The protein below binds the small molecule below.
Small molecule (SMILES): Cc1cc(C)cc(NC(=O)NCCS(=O)(=O)Nc2ccc(S(N)(=O)=O)cc2)c1

Binding-site contacts:
Ligand atom O26 contacts residue TRP208 of chain 1.A at 3.6 Å.
Ligand atom N28 contacts residue HIS119 of chain 1.A at 3.4 Å (h-bond).
Ligand atom O27 contacts residue HIS119 of chain 1.A at 3.5 Å (h-bond).
Ligand atom C03 contacts residue LEU197 of chain 1.A at 3.9 Å (hydrophobic).
Ligand atom O26 contacts residue LEU197 of chain 1.A at 3.3 Å.
Ligand atom C08 contacts residue GLN92 of chain 1.A at 3.4 Å.
Ligand atom C05 contacts residue LEU197 of chain 1.A at 3.9 Å (hydrophobic).
Ligand atom N28 contacts residue ZN1 of chain 1.C at 1.9 Å.
Ligand atom S22 contacts residue GOL1 of chain 1.B at 3.9 Å.
Ligand atom N28 contacts residue THR198 of chain 1.A at 2.8 Å (h-bond).
Ligand atom C05 contacts residue GLN92 of chain 1.A at 3.9 Å.
Ligand atom C21 contacts residue PHE70 of chain 1.A at 3.2 Å (hydrophobic).
Ligand atom C08 contacts residue GOL1 of chain 1.B at 2.3 Å.
Ligand atom C02 contacts residue LEU197 of chain 1.A at 3.9 Å (hydrophobic).
Ligand atom O12 contacts residue ILE91 of chain 1.A at 3.7 Å.
Ligand atom S25 contacts residue THR198 of chain 1.A at 3.9 Å.
Ligand atom O27 contacts residue ZN1 of chain 1.C at 3.0 Å.
Ligand atom C15 contacts residue ILE91 of chain 1.A at 3.3 Å (hydrophobic).
Ligand atom N28 contacts residue HIS94 of chain 1.A at 3.3 Å (h-bond).
Ligand atom C09 contacts residue PHE130 of chain 1.A at 3.8 Å (hydrophobic).
Ligand atom O27 contacts residue VAL142 of chain 1.A at 3.8 Å.
Ligand atom C02 contacts residue THR199 of chain 1.A at 3.4 Å.
Ligand atom O23 contacts residue PHE130 of chain 1.A at 3.4 Å.
Ligand atom O12 contacts residue PHE130 of chain 1.A at 3.5 Å.
Ligand atom C21 contacts residue ILE91 of chain 1.A at 3.5 Å (hydrophobic).
Ligand atom C01 contacts residue LEU197 of chain 1.A at 3.8 Å (hydrophobic).
Ligand atom C16 contacts residue ILE91 of chain 1.A at 3.6 Å (hydrophobic).
Ligand atom C03 contacts residue THR199 of chain 1.A at 3.1 Å.
Ligand atom O26 contacts residue THR198 of chain 1.A at 3.0 Å (h-bond).
Ligand atom C09 contacts residue GOL1 of chain 1.B at 3.4 Å.
Ligand atom C04 contacts residue GOL1 of chain 1.B at 3.9 Å.
Ligand atom S25 contacts residue ZN1 of chain 1.C at 3.0 Å.
Ligand atom C09 contacts residue GLN92 of chain 1.A at 2.9 Å.
Ligand atom N10 contacts residue GOL1 of chain 1.B at 3.6 Å.
Ligand atom O27 contacts residue VAL121 of chain 1.A at 3.9 Å.
Ligand atom S25 contacts residue HIS94 of chain 1.A at 3.9 Å.
Ligand atom N10 contacts residue GLN92 of chain 1.A at 2.9 Å (h-bond).
Ligand atom O27 contacts residue HIS94 of chain 1.A at 3.4 Å.
Ligand atom C06 contacts residue LEU197 of chain 1.A at 3.8 Å (hydrophobic).
Ligand atom N28 contacts residue HIS96 of chain 1.A at 3.3 Å (h-bond).

Sequence of chain 1.A:
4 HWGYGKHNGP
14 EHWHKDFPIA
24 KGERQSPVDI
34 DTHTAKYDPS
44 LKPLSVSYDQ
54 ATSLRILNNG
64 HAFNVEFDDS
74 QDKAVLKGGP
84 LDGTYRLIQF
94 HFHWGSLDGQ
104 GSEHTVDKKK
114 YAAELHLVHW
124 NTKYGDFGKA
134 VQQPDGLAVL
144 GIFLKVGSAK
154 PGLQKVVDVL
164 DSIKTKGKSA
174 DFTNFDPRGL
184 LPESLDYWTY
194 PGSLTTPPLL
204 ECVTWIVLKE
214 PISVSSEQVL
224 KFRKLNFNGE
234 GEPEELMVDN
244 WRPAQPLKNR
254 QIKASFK